Sequence of chain 1.D:
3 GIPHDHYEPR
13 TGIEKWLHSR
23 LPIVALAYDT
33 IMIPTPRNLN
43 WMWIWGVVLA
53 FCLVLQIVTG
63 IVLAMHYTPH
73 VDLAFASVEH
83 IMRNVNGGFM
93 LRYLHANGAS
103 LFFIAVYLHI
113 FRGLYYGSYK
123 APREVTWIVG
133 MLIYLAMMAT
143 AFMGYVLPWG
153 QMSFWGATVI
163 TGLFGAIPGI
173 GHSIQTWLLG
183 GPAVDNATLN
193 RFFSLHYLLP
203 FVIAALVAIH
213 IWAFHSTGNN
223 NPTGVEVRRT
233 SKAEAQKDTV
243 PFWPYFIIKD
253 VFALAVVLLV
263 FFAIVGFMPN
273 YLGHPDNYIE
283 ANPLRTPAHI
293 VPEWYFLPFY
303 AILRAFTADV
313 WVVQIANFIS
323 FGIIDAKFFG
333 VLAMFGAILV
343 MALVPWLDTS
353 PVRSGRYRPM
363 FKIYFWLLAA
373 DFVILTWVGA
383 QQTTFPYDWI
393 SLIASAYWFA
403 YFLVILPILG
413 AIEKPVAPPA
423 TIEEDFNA

Binding-site contacts:
Ligand atom C23 contacts residue ILE340 of chain 1.D at 3.6 Å (hydrophobic).
Ligand atom O7 contacts residue GLU295 of chain 1.D at 3.2 Å (salt-bridge).
Ligand atom C24 contacts residue PHE144 of chain 1.D at 3.7 Å (hydrophobic).
Ligand atom O4 contacts residue VAL161 of chain 1.D at 3.4 Å.
Ligand atom C7 contacts residue PRO294 of chain 1.D at 3.9 Å (hydrophobic).
Ligand atom C24 contacts residue ILE162 of chain 1.D at 3.8 Å (hydrophobic).
Ligand atom O7 contacts residue PRO294 of chain 1.D at 3.9 Å.
Ligand atom O4 contacts residue TYR302 of chain 1.D at 3.4 Å.
Ligand atom C5 contacts residue VAL161 of chain 1.D at 3.8 Å (hydrophobic).
Ligand atom O1 contacts residue ILE162 of chain 1.D at 3.7 Å.
Ligand atom C8 contacts residue GLU295 of chain 1.D at 3.7 Å.
Ligand atom C21 contacts residue PHE194 of chain 1.D at 3.5 Å (hydrophobic).
Ligand atom C7M contacts residue ILE292 of chain 1.D at 3.7 Å (hydrophobic).
Ligand atom C25 contacts residue LEU137 of chain 1.D at 3.7 Å (hydrophobic).
Ligand atom C23 contacts residue PHE337 of chain 1.D at 3.5 Å (hydrophobic).
Ligand atom O12 contacts residue PHE337 of chain 1.D at 3.9 Å.
Ligand atom O8 contacts residue GLU295 of chain 1.D at 2.7 Å (salt-bridge).
Ligand atom O5 contacts residue HIS152 of chain 1.C at 3.3 Å (h-bond).
Ligand atom C7M contacts residue MET154 of chain 1.D at 3.6 Å (hydrophobic).
Ligand atom C8A contacts residue PRO294 of chain 1.D at 3.7 Å (hydrophobic).
Ligand atom C5M contacts residue CYS151 of chain 1.C at 3.8 Å (hydrophobic).
Ligand atom C16 contacts residue ILE162 of chain 1.D at 3.6 Å (hydrophobic).
Ligand atom C7M contacts residue GLY158 of chain 1.D at 3.6 Å.
Ligand atom O14 contacts residue MET140 of chain 1.D at 3.6 Å.
Ligand atom O4 contacts residue HIS152 of chain 1.C at 2.8 Å (h-bond).
Ligand atom C4 contacts residue VAL161 of chain 1.D at 3.7 Å (hydrophobic).
Ligand atom O12 contacts residue MET336 of chain 1.D at 3.4 Å.
Ligand atom O8 contacts residue PHE298 of chain 1.D at 3.5 Å.
Ligand atom C4A contacts residue PRO294 of chain 1.D at 3.7 Å (hydrophobic).
Ligand atom C21 contacts residue LEU180 of chain 1.D at 3.9 Å (hydrophobic).
Ligand atom C22 contacts residue PHE298 of chain 1.D at 3.7 Å (hydrophobic).
Ligand atom O7 contacts residue GLY158 of chain 1.D at 3.6 Å.
Ligand atom O5 contacts residue VAL161 of chain 1.D at 3.4 Å.
Ligand atom O8 contacts residue PRO294 of chain 1.D at 3.7 Å.
Ligand atom C3M contacts residue MET336 of chain 1.D at 3.5 Å (hydrophobic).
Ligand atom C4 contacts residue TYR302 of chain 1.D at 3.6 Å (hydrophobic).
Ligand atom C8 contacts residue PRO294 of chain 1.D at 3.5 Å (hydrophobic).
Ligand atom C7 contacts residue GLY158 of chain 1.D at 3.9 Å.
Ligand atom C5 contacts residue PRO294 of chain 1.D at 3.9 Å (hydrophobic).
Ligand atom C18 contacts residue PHE144 of chain 1.D at 3.6 Å (hydrophobic).

Sequence of chain 1.C:
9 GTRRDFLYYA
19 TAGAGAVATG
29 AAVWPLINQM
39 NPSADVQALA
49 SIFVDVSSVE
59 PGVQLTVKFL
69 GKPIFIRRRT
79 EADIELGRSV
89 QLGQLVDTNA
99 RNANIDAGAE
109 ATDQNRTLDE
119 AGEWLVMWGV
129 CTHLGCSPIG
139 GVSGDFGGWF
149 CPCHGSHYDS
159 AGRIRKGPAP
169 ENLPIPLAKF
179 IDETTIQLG

The protein below binds the small molecule below.
Small molecule (SMILES): C/C=C(C)/C=C/C=C[C@H](OC)[C@@H](C)[C@@H](OC)[C@@H](C)CCc1oc2c(O)c(OC)cc(OC)c2c(=O)c1C